Sequence of chain 1.C:
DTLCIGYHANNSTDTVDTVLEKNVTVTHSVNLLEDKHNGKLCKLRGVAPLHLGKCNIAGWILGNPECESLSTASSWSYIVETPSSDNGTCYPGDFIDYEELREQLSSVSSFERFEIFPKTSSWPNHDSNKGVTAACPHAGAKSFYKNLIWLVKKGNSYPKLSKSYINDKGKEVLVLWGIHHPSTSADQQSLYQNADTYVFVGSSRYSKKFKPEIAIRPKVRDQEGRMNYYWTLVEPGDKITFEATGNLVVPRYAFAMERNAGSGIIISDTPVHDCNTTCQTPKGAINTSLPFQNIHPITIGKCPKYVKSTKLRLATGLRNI

A protein and the small-molecule ligand that binds it are described below.
Small molecule (SMILES): CC(=O)N[C@@H]1[C@@H](O)[C@H](O)[C@@H](CO)O[C@H]1O

Binding-site contacts:
Ligand atom O3 contacts residue ARG221 of chain 1.C at 2.7 Å (salt-bridge).
Ligand atom C2 contacts residue ASN87 of chain 1.C at 2.2 Å.
Ligand atom O7 contacts residue ARG221 of chain 1.C at 3.6 Å.
Ligand atom C8 contacts residue ASN87 of chain 1.C at 4.3 Å.
Ligand atom C3 contacts residue ARG221 of chain 1.C at 3.9 Å.
Ligand atom C1 contacts residue ASN87 of chain 1.C at 1.4 Å.
Ligand atom O7 contacts residue ASN64 of chain 1.C at 3.3 Å (h-bond).
Ligand atom O7 contacts residue ASN87 of chain 1.C at 3.1 Å (h-bond).
Ligand atom C8 contacts residue GLU66 of chain 1.C at 3.5 Å.
Ligand atom N2 contacts residue ASN87 of chain 1.C at 2.7 Å (h-bond).
Ligand atom C3 contacts residue ASN87 of chain 1.C at 3.6 Å.
Ligand atom O7 contacts residue CYS90 of chain 1.C at 3.7 Å.
Ligand atom C8 contacts residue PRO137 of chain 1.C at 3.9 Å (hydrophobic).
Ligand atom C7 contacts residue GLU66 of chain 1.C at 4.0 Å.
Ligand atom C6 contacts residue ASP86 of chain 1.C at 4.3 Å.
Ligand atom C5 contacts residue ASN87 of chain 1.C at 3.6 Å.
Ligand atom O5 contacts residue ASP86 of chain 1.C at 4.4 Å.
Ligand atom O6 contacts residue ASP86 of chain 1.C at 3.0 Å.
Ligand atom O5 contacts residue ASN87 of chain 1.C at 2.4 Å (h-bond).
Ligand atom C8 contacts residue ASN64 of chain 1.C at 3.2 Å.
Ligand atom C7 contacts residue CYS90 of chain 1.C at 4.3 Å (hydrophobic).
Ligand atom O6 contacts residue ASN87 of chain 1.C at 4.5 Å.
Ligand atom C4 contacts residue ASN87 of chain 1.C at 4.0 Å.
Ligand atom C7 contacts residue ASN64 of chain 1.C at 3.8 Å.
Ligand atom N2 contacts residue ARG221 of chain 1.C at 4.1 Å.
Ligand atom C7 contacts residue ASN87 of chain 1.C at 3.1 Å.
Ligand atom C7 contacts residue ARG221 of chain 1.C at 3.9 Å.
Ligand atom N2 contacts residue GLU66 of chain 1.C at 3.8 Å.
Ligand atom C2 contacts residue ARG221 of chain 1.C at 4.1 Å.
Ligand atom C8 contacts residue CYS90 of chain 1.C at 4.2 Å (hydrophobic).